Sequence of chain 1.A:
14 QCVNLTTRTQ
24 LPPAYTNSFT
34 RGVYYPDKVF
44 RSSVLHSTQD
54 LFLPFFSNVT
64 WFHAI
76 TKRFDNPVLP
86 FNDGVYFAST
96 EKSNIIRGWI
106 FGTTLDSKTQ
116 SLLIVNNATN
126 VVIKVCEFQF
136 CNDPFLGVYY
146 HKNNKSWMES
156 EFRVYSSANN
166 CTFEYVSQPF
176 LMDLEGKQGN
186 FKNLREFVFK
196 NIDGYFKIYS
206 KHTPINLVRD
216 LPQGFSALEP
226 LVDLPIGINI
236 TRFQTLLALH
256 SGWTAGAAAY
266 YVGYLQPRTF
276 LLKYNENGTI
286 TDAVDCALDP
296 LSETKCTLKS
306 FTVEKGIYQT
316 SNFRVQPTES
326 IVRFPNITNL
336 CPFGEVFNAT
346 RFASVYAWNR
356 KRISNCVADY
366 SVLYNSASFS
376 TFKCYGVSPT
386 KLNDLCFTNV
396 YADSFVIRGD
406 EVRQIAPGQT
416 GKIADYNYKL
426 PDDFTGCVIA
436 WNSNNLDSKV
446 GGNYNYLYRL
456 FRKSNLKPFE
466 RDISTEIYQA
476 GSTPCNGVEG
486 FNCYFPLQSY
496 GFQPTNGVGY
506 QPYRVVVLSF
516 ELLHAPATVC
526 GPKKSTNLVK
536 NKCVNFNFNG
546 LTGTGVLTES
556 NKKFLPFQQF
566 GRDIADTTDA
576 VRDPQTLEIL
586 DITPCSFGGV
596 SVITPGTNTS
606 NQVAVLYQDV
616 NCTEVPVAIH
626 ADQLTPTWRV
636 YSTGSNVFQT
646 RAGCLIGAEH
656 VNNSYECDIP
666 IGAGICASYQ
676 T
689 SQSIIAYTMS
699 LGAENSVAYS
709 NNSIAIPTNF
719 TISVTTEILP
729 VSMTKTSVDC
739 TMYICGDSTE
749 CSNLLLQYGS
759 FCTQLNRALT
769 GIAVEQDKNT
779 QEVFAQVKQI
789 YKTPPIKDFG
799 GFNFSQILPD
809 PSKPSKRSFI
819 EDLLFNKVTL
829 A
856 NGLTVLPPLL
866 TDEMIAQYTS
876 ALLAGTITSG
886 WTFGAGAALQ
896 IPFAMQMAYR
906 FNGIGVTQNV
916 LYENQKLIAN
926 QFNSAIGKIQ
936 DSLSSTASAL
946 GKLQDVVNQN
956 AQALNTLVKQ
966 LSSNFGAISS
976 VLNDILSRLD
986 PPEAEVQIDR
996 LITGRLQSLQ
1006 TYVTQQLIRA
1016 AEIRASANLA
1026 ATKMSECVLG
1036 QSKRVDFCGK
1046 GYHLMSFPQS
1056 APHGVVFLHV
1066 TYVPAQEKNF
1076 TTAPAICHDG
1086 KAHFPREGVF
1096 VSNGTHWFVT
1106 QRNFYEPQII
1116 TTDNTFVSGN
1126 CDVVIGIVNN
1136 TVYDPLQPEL

The protein below binds the small molecule below.
Small molecule (SMILES): CC(=O)N[C@@H]1[C@@H](O)[C@H](O)[C@@H](CO)O[C@H]1O

Binding-site contacts:
Ligand atom C8 contacts residue THR716 of chain 1.A at 3.8 Å.
Ligand atom C7 contacts residue ASN717 of chain 1.A at 4.0 Å.
Ligand atom C7 contacts residue THR716 of chain 1.A at 4.4 Å.
Ligand atom N2 contacts residue ASN717 of chain 1.A at 3.2 Å (h-bond).
Ligand atom C6 contacts residue LEU922 of chain 1.A at 4.4 Å (hydrophobic).
Ligand atom C1 contacts residue GLN1071 of chain 1.A at 4.4 Å.
Ligand atom C5 contacts residue ASN717 of chain 1.A at 3.6 Å.
Ligand atom O7 contacts residue GLN1071 of chain 1.A at 3.9 Å.
Ligand atom C4 contacts residue ASN717 of chain 1.A at 4.2 Å.
Ligand atom C1 contacts residue ASN717 of chain 1.A at 1.4 Å.
Ligand atom C5 contacts residue LEU922 of chain 1.A at 4.2 Å (hydrophobic).
Ligand atom C3 contacts residue ASN717 of chain 1.A at 3.9 Å.
Ligand atom O7 contacts residue ASN717 of chain 1.A at 4.3 Å.
Ligand atom O5 contacts residue ASN717 of chain 1.A at 2.2 Å (h-bond).
Ligand atom C6 contacts residue ASN717 of chain 1.A at 4.5 Å.
Ligand atom C2 contacts residue ASN717 of chain 1.A at 2.6 Å.